The protein below binds the small molecule below.
Small molecule (SMILES): OC[C@H]1O[C@H](O[C@@H]2[C@H](O)[C@@H](O)O[C@H](CO)[C@H]2O)[C@@H](O)[C@@H](O)[C@@H]1O

Binding-site contacts:
Ligand atom C4 contacts residue SER22 of chain 1.B at 3.7 Å.
Ligand atom O3 contacts residue CA1 of chain 1.M at 2.5 Å.
Ligand atom C2 contacts residue ASP99 of chain 1.B at 4.0 Å.
Ligand atom C4 contacts residue CA1 of chain 1.M at 3.9 Å.
Ligand atom C2 contacts residue GLY114 of chain 1.A at 3.5 Å.
Ligand atom C5 contacts residue ALA23 of chain 1.B at 4.2 Å (hydrophobic).
Ligand atom C3 contacts residue ASP104 of chain 1.B at 3.8 Å.
Ligand atom C3 contacts residue ASP99 of chain 1.B at 3.2 Å.
Ligand atom O2 contacts residue ASP101 of chain 1.B at 4.2 Å.
Ligand atom O4 contacts residue CA1 of chain 1.L at 2.5 Å.
Ligand atom C4 contacts residue CA1 of chain 1.L at 3.4 Å.
Ligand atom O4 contacts residue SER97 of chain 1.B at 3.5 Å.
Ligand atom C5 contacts residue ASP96 of chain 1.B at 3.9 Å.
Ligand atom O4 contacts residue ASP96 of chain 1.B at 2.6 Å (salt-bridge).
Ligand atom C6 contacts residue SER97 of chain 1.B at 4.1 Å.
Ligand atom O1 contacts residue ALA23 of chain 1.B at 4.0 Å.
Ligand atom O3 contacts residue ASP104 of chain 1.B at 3.0 Å (salt-bridge).
Ligand atom C3 contacts residue CA1 of chain 1.L at 3.4 Å.
Ligand atom O3 contacts residue ASP99 of chain 1.B at 2.6 Å (salt-bridge).
Ligand atom C5 contacts residue SER22 of chain 1.B at 3.7 Å.
Ligand atom O4 contacts residue ASP104 of chain 1.B at 3.2 Å (salt-bridge).
Ligand atom O2 contacts residue GLY114 of chain 1.A at 2.5 Å (h-bond).
Ligand atom O2 contacts residue SER22 of chain 1.B at 3.4 Å.
Ligand atom O2 contacts residue ASN21 of chain 1.B at 3.0 Å (h-bond).
Ligand atom O3 contacts residue CA1 of chain 1.L at 2.5 Å.
Ligand atom O3 contacts residue ASP101 of chain 1.B at 2.9 Å (salt-bridge).
Ligand atom C4 contacts residue ASP104 of chain 1.B at 3.3 Å.
Ligand atom O2 contacts residue ASP104 of chain 1.B at 3.7 Å.
Ligand atom C1 contacts residue ALA23 of chain 1.B at 3.9 Å (hydrophobic).
Ligand atom O6 contacts residue ALA23 of chain 1.B at 3.9 Å.
Ligand atom C6 contacts residue ASP96 of chain 1.B at 3.1 Å.
Ligand atom C2 contacts residue CA1 of chain 1.M at 3.4 Å.
Ligand atom C6 contacts residue SER22 of chain 1.B at 3.4 Å.
Ligand atom O2 contacts residue CA1 of chain 1.M at 2.5 Å.
Ligand atom C4 contacts residue ASP96 of chain 1.B at 3.5 Å.
Ligand atom O4 contacts residue GLU95 of chain 1.B at 3.3 Å (salt-bridge).
Ligand atom C3 contacts residue CA1 of chain 1.M at 3.4 Å.
Ligand atom O4 contacts residue ASP99 of chain 1.B at 3.6 Å.
Ligand atom O5 contacts residue SER22 of chain 1.B at 3.7 Å.
Ligand atom O5 contacts residue ALA23 of chain 1.B at 3.1 Å (h-bond).

Sequence of chain 1.B:
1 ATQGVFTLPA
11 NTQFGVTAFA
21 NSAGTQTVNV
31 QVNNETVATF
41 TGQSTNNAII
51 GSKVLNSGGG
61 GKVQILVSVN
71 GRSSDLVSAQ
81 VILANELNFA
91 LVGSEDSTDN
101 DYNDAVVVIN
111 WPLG

Sequence of chain 1.A:
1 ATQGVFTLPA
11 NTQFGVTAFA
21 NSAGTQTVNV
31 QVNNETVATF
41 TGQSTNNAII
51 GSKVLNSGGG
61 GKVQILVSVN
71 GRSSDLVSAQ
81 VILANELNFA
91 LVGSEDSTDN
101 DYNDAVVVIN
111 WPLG